Sequence of chain 1.A:
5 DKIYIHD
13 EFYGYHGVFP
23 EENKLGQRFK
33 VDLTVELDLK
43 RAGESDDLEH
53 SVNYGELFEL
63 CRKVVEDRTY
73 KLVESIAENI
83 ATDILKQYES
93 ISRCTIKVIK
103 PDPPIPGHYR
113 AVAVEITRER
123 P

Sequence of chain 3.A:
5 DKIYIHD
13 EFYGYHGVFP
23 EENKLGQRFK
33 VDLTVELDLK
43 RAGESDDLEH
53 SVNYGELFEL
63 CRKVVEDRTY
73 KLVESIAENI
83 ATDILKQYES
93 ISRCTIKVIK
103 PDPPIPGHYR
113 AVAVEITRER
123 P

This small molecule binds to this protein.
Small molecule (SMILES): Nc1nc2ncc([C@H](O)[C@H](O)CO)nc2c(=O)[nH]1

Binding-site contacts:
Ligand atom C10 contacts residue TYR56 of chain 3.A at 3.2 Å (hydrophobic).
Ligand atom N9 contacts residue TYR56 of chain 3.A at 3.1 Å (h-bond).
Ligand atom C3 contacts residue GLU76 of chain 1.A at 3.5 Å.
Ligand atom N13 contacts residue SER53 of chain 3.A at 3.4 Å (h-bond).
Ligand atom O22 contacts residue LYS102 of chain 1.A at 2.5 Å (salt-bridge).
Ligand atom C26 contacts residue GLU24 of chain 1.A at 3.6 Å.
Ligand atom O11 contacts residue TYR56 of chain 3.A at 3.5 Å (h-bond).
Ligand atom C7 contacts residue TYR56 of chain 3.A at 3.7 Å (hydrophobic).
Ligand atom C3 contacts residue TYR56 of chain 3.A at 3.5 Å (hydrophobic).
Ligand atom N9 contacts residue VAL20 of chain 1.A at 3.7 Å.
Ligand atom N2 contacts residue TYR56 of chain 3.A at 3.4 Å.
Ligand atom C1 contacts residue GLU76 of chain 1.A at 3.6 Å.
Ligand atom O22 contacts residue PRO106 of chain 1.A at 3.8 Å.
Ligand atom C16 contacts residue GLU24 of chain 1.A at 3.5 Å.
Ligand atom N2 contacts residue GLU76 of chain 1.A at 2.8 Å (salt-bridge).
Ligand atom C3 contacts residue LEU50 of chain 3.A at 3.6 Å (hydrophobic).
Ligand atom N13 contacts residue VAL54 of chain 3.A at 2.9 Å (h-bond).
Ligand atom O21 contacts residue VAL20 of chain 1.A at 3.0 Å (h-bond).
Ligand atom C8 contacts residue TYR56 of chain 3.A at 3.7 Å (hydrophobic).
Ligand atom N13 contacts residue GLU76 of chain 1.A at 2.7 Å (salt-bridge).
Ligand atom C3 contacts residue VAL54 of chain 3.A at 3.7 Å (hydrophobic).
Ligand atom C26 contacts residue LYS102 of chain 1.A at 3.5 Å.
Ligand atom N6 contacts residue TYR56 of chain 3.A at 3.6 Å.
Ligand atom C7 contacts residue ASN55 of chain 3.A at 3.6 Å.
Ligand atom O24 contacts residue PHE21 of chain 1.A at 3.1 Å.
Ligand atom C1 contacts residue TYR56 of chain 3.A at 3.4 Å (hydrophobic).
Ligand atom N6 contacts residue ASN55 of chain 3.A at 3.0 Å (h-bond).
Ligand atom O11 contacts residue LEU74 of chain 1.A at 3.3 Å.
Ligand atom N4 contacts residue TYR56 of chain 3.A at 3.3 Å (h-bond).
Ligand atom O22 contacts residue TYR56 of chain 3.A at 2.9 Å (h-bond).
Ligand atom O11 contacts residue VAL75 of chain 1.A at 3.0 Å (h-bond).
Ligand atom C26 contacts residue PRO106 of chain 1.A at 3.7 Å (hydrophobic).
Ligand atom O22 contacts residue GLU24 of chain 1.A at 3.6 Å.
Ligand atom N4 contacts residue ASN55 of chain 3.A at 3.6 Å.
Ligand atom C5 contacts residue TYR56 of chain 3.A at 3.4 Å (hydrophobic).
Ligand atom N4 contacts residue LEU50 of chain 3.A at 3.4 Å.
Ligand atom O11 contacts residue GLU76 of chain 1.A at 3.6 Å (salt-bridge).
Ligand atom O21 contacts residue GLU24 of chain 1.A at 2.6 Å (salt-bridge).
Ligand atom N4 contacts residue VAL54 of chain 3.A at 3.6 Å (h-bond).
Ligand atom O21 contacts residue LYS102 of chain 1.A at 3.1 Å (salt-bridge).